A small-molecule ligand and the protein it binds are described below.
Small molecule (SMILES): CC(=O)N[C@H]1CO[C@H](CO)[C@@H](O[C@]2(O)O[C@H](CO)[C@@H](O[C@]3(O)O[C@H](CO)[C@@H](O)[C@H](O[C@]4(O)O[C@H](CO)[C@@H](O)[C@H](O)[C@@H]4O)[C@@H]3O)[C@H](O)[C@H]2NC(C)=O)[C@@H]1O

Sequence of chain 1.B:
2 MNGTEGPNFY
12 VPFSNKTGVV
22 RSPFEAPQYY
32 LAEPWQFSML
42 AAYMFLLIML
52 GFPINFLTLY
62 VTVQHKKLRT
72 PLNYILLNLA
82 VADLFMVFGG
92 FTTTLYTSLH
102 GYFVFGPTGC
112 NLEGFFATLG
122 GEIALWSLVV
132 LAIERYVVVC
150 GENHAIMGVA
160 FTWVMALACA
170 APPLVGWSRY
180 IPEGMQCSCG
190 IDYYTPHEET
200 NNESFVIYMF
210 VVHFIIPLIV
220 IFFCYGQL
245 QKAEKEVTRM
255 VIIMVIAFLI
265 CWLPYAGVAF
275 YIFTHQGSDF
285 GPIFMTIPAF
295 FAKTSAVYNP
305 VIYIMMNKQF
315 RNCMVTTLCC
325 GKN

Binding-site contacts:
Ligand atom C7 contacts residue VAL21 of chain 1.B at 3.6 Å (hydrophobic).
Ligand atom C1 contacts residue GLY19 of chain 1.B at 3.3 Å.
Ligand atom O5 contacts residue ASN16 of chain 1.B at 2.5 Å (h-bond).
Ligand atom C1 contacts residue VAL21 of chain 1.B at 3.6 Å (hydrophobic).
Ligand atom N2 contacts residue ASN16 of chain 1.B at 3.0 Å (h-bond).
Ligand atom O7 contacts residue THR5 of chain 1.B at 4.2 Å.
Ligand atom C1 contacts residue VAL20 of chain 1.B at 4.5 Å (hydrophobic).
Ligand atom C8 contacts residue ASN16 of chain 1.B at 3.4 Å.
Ligand atom C5 contacts residue GLY19 of chain 1.B at 3.2 Å.
Ligand atom C4 contacts residue GLY19 of chain 1.B at 4.4 Å.
Ligand atom O5 contacts residue GLY19 of chain 1.B at 3.0 Å.
Ligand atom O6 contacts residue GLY19 of chain 1.B at 3.3 Å.
Ligand atom C4 contacts residue ASN16 of chain 1.B at 4.4 Å.
Ligand atom O7 contacts residue ARG22 of chain 1.B at 4.2 Å.
Ligand atom C3 contacts residue ASN16 of chain 1.B at 4.0 Å.
Ligand atom C2 contacts residue VAL21 of chain 1.B at 3.5 Å (hydrophobic).
Ligand atom C3 contacts residue VAL21 of chain 1.B at 3.8 Å (hydrophobic).
Ligand atom O1 contacts residue ARG22 of chain 1.B at 4.4 Å.
Ligand atom C6 contacts residue GLY19 of chain 1.B at 3.6 Å.
Ligand atom C1 contacts residue ASN16 of chain 1.B at 1.6 Å.
Ligand atom O4 contacts residue GLY19 of chain 1.B at 4.4 Å.
Ligand atom O7 contacts residue VAL21 of chain 1.B at 3.9 Å.
Ligand atom C8 contacts residue THR5 of chain 1.B at 3.0 Å.
Ligand atom O6 contacts residue ARG22 of chain 1.B at 4.1 Å.
Ligand atom C7 contacts residue ASN16 of chain 1.B at 3.6 Å.
Ligand atom C2 contacts residue ASN16 of chain 1.B at 2.6 Å.
Ligand atom N2 contacts residue VAL21 of chain 1.B at 2.6 Å (h-bond).
Ligand atom N2 contacts residue ARG22 of chain 1.B at 4.3 Å.
Ligand atom C5 contacts residue ASN16 of chain 1.B at 3.7 Å.
Ligand atom C7 contacts residue THR5 of chain 1.B at 3.8 Å.
Ligand atom O7 contacts residue PHE10 of chain 1.B at 4.4 Å.